Sequence of chain 1.B:
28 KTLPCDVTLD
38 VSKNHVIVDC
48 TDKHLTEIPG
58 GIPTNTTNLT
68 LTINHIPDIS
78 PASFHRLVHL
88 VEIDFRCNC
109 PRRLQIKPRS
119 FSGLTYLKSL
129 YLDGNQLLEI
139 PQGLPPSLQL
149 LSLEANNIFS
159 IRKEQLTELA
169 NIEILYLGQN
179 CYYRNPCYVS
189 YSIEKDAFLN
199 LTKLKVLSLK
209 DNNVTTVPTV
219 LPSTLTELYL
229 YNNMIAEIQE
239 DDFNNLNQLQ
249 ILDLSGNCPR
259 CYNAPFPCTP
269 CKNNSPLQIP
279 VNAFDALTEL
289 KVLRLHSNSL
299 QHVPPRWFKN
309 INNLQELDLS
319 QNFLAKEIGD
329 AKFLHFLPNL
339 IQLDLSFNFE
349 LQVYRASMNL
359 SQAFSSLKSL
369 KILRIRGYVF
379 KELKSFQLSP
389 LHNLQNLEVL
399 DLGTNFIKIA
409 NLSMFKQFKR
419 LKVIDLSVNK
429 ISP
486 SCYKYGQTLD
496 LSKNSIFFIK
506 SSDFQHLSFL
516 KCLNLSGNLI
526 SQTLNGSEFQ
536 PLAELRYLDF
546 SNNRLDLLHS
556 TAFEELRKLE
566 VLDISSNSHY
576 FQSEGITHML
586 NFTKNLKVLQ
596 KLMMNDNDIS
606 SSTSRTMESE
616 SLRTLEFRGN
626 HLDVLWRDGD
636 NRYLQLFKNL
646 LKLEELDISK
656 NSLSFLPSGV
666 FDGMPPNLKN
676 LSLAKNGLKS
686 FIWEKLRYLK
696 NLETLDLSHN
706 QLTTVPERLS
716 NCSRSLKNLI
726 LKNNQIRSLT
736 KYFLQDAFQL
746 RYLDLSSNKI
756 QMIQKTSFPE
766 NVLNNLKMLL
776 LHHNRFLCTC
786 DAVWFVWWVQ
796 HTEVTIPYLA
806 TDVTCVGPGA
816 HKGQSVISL

Binding-site contacts:
Ligand atom C2 contacts residue ASN65 of chain 1.B at 2.5 Å.
Ligand atom C1 contacts residue GLU89 of chain 1.B at 3.8 Å.
Ligand atom C5 contacts residue ASN65 of chain 1.B at 3.7 Å.
Ligand atom C4 contacts residue ASN65 of chain 1.B at 4.2 Å.
Ligand atom C1 contacts residue ASN65 of chain 1.B at 1.4 Å.
Ligand atom C8 contacts residue ASN65 of chain 1.B at 4.3 Å.
Ligand atom C5 contacts residue HIS42 of chain 1.B at 4.3 Å.
Ligand atom O5 contacts residue ASN65 of chain 1.B at 2.4 Å (h-bond).
Ligand atom O7 contacts residue ASN65 of chain 1.B at 3.1 Å (h-bond).
Ligand atom O6 contacts residue SER127 of chain 1.B at 3.9 Å.
Ligand atom C7 contacts residue ILE44 of chain 1.B at 4.5 Å (hydrophobic).
Ligand atom C8 contacts residue GLN147 of chain 1.B at 4.3 Å.
Ligand atom C3 contacts residue ASN65 of chain 1.B at 3.8 Å.
Ligand atom C8 contacts residue LYS126 of chain 1.B at 3.8 Å.
Ligand atom O5 contacts residue GLU89 of chain 1.B at 3.3 Å.
Ligand atom C1 contacts residue HIS42 of chain 1.B at 4.1 Å.
Ligand atom C7 contacts residue ASN65 of chain 1.B at 3.2 Å.
Ligand atom O6 contacts residue VAL88 of chain 1.B at 4.2 Å.
Ligand atom C6 contacts residue VAL88 of chain 1.B at 3.7 Å (hydrophobic).
Ligand atom O6 contacts residue GLU89 of chain 1.B at 3.3 Å (salt-bridge).
Ligand atom N2 contacts residue ASN65 of chain 1.B at 2.9 Å (h-bond).
Ligand atom C6 contacts residue GLU89 of chain 1.B at 4.3 Å.
Ligand atom C8 contacts residue ILE44 of chain 1.B at 3.7 Å (hydrophobic).

A small-molecule ligand and the protein it binds are described below.
Small molecule (SMILES): CC(=O)N[C@H]1[C@H](O[C@H]2[C@H](O)[C@@H](NC(C)=O)CO[C@@H]2CO)O[C@H](CO)[C@@H](O)[C@@H]1O